Sequence of chain 2.A:
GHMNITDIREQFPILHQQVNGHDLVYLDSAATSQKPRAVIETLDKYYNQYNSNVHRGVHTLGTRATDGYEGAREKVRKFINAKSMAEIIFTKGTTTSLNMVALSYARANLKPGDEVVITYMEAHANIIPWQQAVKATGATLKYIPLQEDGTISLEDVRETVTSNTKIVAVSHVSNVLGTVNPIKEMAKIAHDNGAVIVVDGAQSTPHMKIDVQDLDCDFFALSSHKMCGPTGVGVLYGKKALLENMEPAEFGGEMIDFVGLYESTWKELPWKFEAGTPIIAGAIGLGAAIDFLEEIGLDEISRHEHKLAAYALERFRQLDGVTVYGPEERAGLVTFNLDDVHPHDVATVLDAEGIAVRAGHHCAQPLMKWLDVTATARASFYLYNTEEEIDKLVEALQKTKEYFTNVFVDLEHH

Sequence of chain 1.A:
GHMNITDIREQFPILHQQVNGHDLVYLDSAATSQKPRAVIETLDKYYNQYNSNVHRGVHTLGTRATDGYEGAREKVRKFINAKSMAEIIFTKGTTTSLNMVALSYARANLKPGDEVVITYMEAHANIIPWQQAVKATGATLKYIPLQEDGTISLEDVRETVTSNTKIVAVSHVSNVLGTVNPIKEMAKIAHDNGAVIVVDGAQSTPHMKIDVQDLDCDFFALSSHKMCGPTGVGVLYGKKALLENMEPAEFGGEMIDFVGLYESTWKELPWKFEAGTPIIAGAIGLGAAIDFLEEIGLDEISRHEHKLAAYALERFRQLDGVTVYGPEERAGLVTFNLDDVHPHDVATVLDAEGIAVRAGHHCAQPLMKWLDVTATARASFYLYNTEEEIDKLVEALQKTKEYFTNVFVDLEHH

Binding-site contacts:
Ligand atom CA contacts residue ALA31 of chain 2.A at 3.7 Å (hydrophobic).
Ligand atom N1 contacts residue ALA203 of chain 2.A at 3.5 Å.
Ligand atom C5 contacts residue ALA203 of chain 2.A at 3.8 Å (hydrophobic).
Ligand atom P contacts residue THR96 of chain 2.A at 3.7 Å.
Ligand atom N1 contacts residue ASP201 of chain 2.A at 2.7 Å (salt-bridge).
Ligand atom O3P contacts residue HIS226 of chain 2.A at 2.8 Å (h-bond).
Ligand atom C contacts residue ALA31 of chain 2.A at 3.7 Å (hydrophobic).
Ligand atom O contacts residue ARG359 of chain 2.A at 3.3 Å (salt-bridge).
Ligand atom O3 contacts residue ASN176 of chain 2.A at 3.2 Å.
Ligand atom C4A contacts residue LYS227 of chain 2.A at 3.8 Å.
Ligand atom C3 contacts residue ALA203 of chain 2.A at 3.7 Å (hydrophobic).
Ligand atom OG contacts residue ASN54 of chain 1.A at 3.1 Å (h-bond).
Ligand atom C6 contacts residue ALA203 of chain 2.A at 3.7 Å (hydrophobic).
Ligand atom OG contacts residue ARG57 of chain 1.A at 3.6 Å (salt-bridge).
Ligand atom C2 contacts residue ALA203 of chain 2.A at 3.6 Å (hydrophobic).
Ligand atom P contacts residue THR278 of chain 1.A at 3.8 Å.
Ligand atom CB contacts residue ASN54 of chain 1.A at 3.5 Å.
Ligand atom O4P contacts residue THR95 of chain 2.A at 3.8 Å.
Ligand atom ND contacts residue ARG379 of chain 2.A at 3.7 Å.
Ligand atom C6 contacts residue ASP201 of chain 2.A at 3.3 Å.
Ligand atom O4P contacts residue SER224 of chain 2.A at 3.7 Å.
Ligand atom ND contacts residue ARG359 of chain 2.A at 2.8 Å (salt-bridge).
Ligand atom O contacts residue ARG379 of chain 2.A at 2.7 Å (salt-bridge).
Ligand atom O1P contacts residue THR96 of chain 2.A at 2.6 Å (h-bond).
Ligand atom O contacts residue ASN176 of chain 2.A at 2.8 Å (h-bond).
Ligand atom CB contacts residue ALA32 of chain 2.A at 3.7 Å (hydrophobic).
Ligand atom O3P contacts residue SER224 of chain 2.A at 2.4 Å (h-bond).
Ligand atom P contacts residue SER224 of chain 2.A at 3.5 Å.
Ligand atom N contacts residue LYS227 of chain 2.A at 3.8 Å.
Ligand atom C2 contacts residue ASP201 of chain 2.A at 3.7 Å.
Ligand atom C contacts residue ARG359 of chain 2.A at 3.4 Å.
Ligand atom O2P contacts residue THR278 of chain 1.A at 2.5 Å (h-bond).
Ligand atom C5A contacts residue THR96 of chain 2.A at 3.7 Å.
Ligand atom OG contacts residue ALA32 of chain 2.A at 3.5 Å.
Ligand atom O2P contacts residue GLY277 of chain 1.A at 3.7 Å.
Ligand atom O1P contacts residue THR95 of chain 2.A at 3.6 Å.
Ligand atom O3 contacts residue LYS227 of chain 2.A at 2.7 Å (salt-bridge).
Ligand atom C3 contacts residue LYS227 of chain 2.A at 3.6 Å.
Ligand atom O2P contacts residue HIS226 of chain 2.A at 3.8 Å.
Ligand atom ND contacts residue ALA32 of chain 2.A at 3.5 Å.

The protein below binds the small molecule below.
Small molecule (SMILES): Cc1ncc(COP(=O)(O)O)c(CNc2co[nH]c2=O)c1O